Sequence of chain 1.B:
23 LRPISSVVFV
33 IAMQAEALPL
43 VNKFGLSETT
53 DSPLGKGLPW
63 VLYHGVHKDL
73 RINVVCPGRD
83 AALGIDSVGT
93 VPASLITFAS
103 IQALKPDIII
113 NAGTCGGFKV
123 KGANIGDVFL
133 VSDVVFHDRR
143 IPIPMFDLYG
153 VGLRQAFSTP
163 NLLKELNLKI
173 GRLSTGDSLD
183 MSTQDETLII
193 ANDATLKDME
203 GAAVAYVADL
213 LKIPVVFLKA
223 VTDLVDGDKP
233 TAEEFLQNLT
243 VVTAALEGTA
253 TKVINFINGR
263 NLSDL

The protein below binds the small molecule below.
Small molecule (SMILES): CSC[C@H]1O[C@@H](n2ccc3c(N)ncnc32)[C@H](O)[C@@H]1O

Binding-site contacts:
Ligand atom C6 contacts residue GLY118 of chain 1.B at 3.5 Å.
Ligand atom O4' contacts residue PHE237 of chain 1.B at 3.4 Å.
Ligand atom C5' contacts residue MET201 of chain 1.B at 3.5 Å (hydrophobic).
Ligand atom O2' contacts residue MET201 of chain 1.B at 3.0 Å (h-bond).
Ligand atom C8 contacts residue CYS117 of chain 1.B at 3.3 Å (hydrophobic).
Ligand atom CS contacts residue PHE237 of chain 1.B at 3.7 Å (hydrophobic).
Ligand atom N1 contacts residue LYS199 of chain 1.B at 2.8 Å (salt-bridge).
Ligand atom C8 contacts residue PHE237 of chain 1.B at 3.7 Å (hydrophobic).
Ligand atom N3 contacts residue ASP200 of chain 1.B at 3.4 Å.
Ligand atom C2 contacts residue LYS199 of chain 1.B at 3.2 Å.
Ligand atom N6 contacts residue GLY118 of chain 1.B at 3.5 Å.
Ligand atom C2 contacts residue ASP200 of chain 1.B at 3.7 Å.
Ligand atom C7 contacts residue ASP225 of chain 1.B at 3.2 Å.
Ligand atom O2' contacts residue GLU202 of chain 1.B at 2.8 Å (salt-bridge).
Ligand atom O4' contacts residue THR116 of chain 1.B at 3.5 Å (h-bond).
Ligand atom S5' contacts residue MET201 of chain 1.B at 3.5 Å (h-bond).
Ligand atom O2' contacts residue ASP200 of chain 1.B at 3.6 Å.
Ligand atom C8 contacts residue THR116 of chain 1.B at 3.6 Å.
Ligand atom N3 contacts residue LYS199 of chain 1.B at 3.8 Å.
Ligand atom C7 contacts residue CYS117 of chain 1.B at 3.6 Å (hydrophobic).
Ligand atom C2' contacts residue MET201 of chain 1.B at 3.6 Å (hydrophobic).
Ligand atom C7 contacts residue GLY118 of chain 1.B at 3.5 Å.
Ligand atom C8 contacts residue THR224 of chain 1.B at 3.7 Å.
Ligand atom C5 contacts residue LEU181 of chain 1.B at 3.5 Å (hydrophobic).
Ligand atom C3' contacts residue MET201 of chain 1.B at 3.8 Å (hydrophobic).
Ligand atom CS contacts residue ILE145 of chain 1.A at 3.6 Å (hydrophobic).
Ligand atom C5 contacts residue GLY118 of chain 1.B at 3.4 Å.
Ligand atom N3 contacts residue MET201 of chain 1.B at 3.4 Å.
Ligand atom N1 contacts residue LEU181 of chain 1.B at 3.4 Å (h-bond).
Ligand atom O3' contacts residue VAL90 of chain 1.B at 3.5 Å.
Ligand atom N6 contacts residue THR233 of chain 1.B at 3.4 Å.
Ligand atom C3' contacts residue GLU202 of chain 1.B at 3.4 Å.
Ligand atom C7 contacts residue THR224 of chain 1.B at 3.7 Å.
Ligand atom N6 contacts residue ASP225 of chain 1.B at 2.9 Å (salt-bridge).
Ligand atom O3' contacts residue GLU202 of chain 1.B at 2.7 Å (salt-bridge).
Ligand atom O3' contacts residue ALA34 of chain 1.B at 3.7 Å.
Ligand atom C7 contacts residue PHE237 of chain 1.B at 3.8 Å (hydrophobic).
Ligand atom C6 contacts residue LEU181 of chain 1.B at 3.6 Å (hydrophobic).
Ligand atom C2 contacts residue MET201 of chain 1.B at 3.7 Å (hydrophobic).
Ligand atom C1' contacts residue THR116 of chain 1.B at 3.5 Å.

Sequence of chain 1.A:
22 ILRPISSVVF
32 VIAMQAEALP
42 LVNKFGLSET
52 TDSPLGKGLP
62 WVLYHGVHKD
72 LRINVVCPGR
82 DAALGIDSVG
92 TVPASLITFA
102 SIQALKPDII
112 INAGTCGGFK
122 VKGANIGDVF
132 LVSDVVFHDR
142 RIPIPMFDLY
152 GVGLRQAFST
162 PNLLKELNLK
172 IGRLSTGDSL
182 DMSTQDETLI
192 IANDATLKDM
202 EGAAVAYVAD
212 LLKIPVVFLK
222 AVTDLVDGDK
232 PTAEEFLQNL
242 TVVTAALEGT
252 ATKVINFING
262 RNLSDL